This protein binds this small molecule.
Small molecule (SMILES): CC(=O)N[C@H]1[C@H](O[C@H]2[C@H](O)[C@@H](NC(C)=O)CO[C@@H]2CO)O[C@H](CO)[C@@H](O[C@@H]2O[C@H](CO)[C@@H](O)[C@H](O)[C@@H]2O)[C@@H]1O

Binding-site contacts:
Ligand atom O6 contacts residue SER77 of chain 3.A at 4.4 Å.
Ligand atom C1 contacts residue ASN75 of chain 3.A at 1.4 Å.
Ligand atom C5 contacts residue ASN75 of chain 3.A at 3.6 Å.
Ligand atom N2 contacts residue ASN75 of chain 3.A at 2.8 Å (h-bond).
Ligand atom C5 contacts residue PHE57 of chain 3.A at 4.0 Å (hydrophobic).
Ligand atom O6 contacts residue PHE54 of chain 3.A at 4.3 Å.
Ligand atom C5 contacts residue HIS78 of chain 3.A at 4.0 Å.
Ligand atom C1 contacts residue PHE57 of chain 3.A at 4.3 Å (hydrophobic).
Ligand atom C8 contacts residue PHE54 of chain 3.A at 3.9 Å (hydrophobic).
Ligand atom C7 contacts residue PRO53 of chain 3.A at 4.2 Å (hydrophobic).
Ligand atom C2 contacts residue ASN75 of chain 3.A at 2.4 Å.
Ligand atom O5 contacts residue HIS78 of chain 3.A at 3.2 Å (h-bond).
Ligand atom O7 contacts residue PRO53 of chain 3.A at 3.0 Å (h-bond).
Ligand atom O7 contacts residue ASN75 of chain 3.A at 3.7 Å.
Ligand atom O6 contacts residue PHE58 of chain 3.A at 3.8 Å.
Ligand atom C2 contacts residue PHE57 of chain 3.A at 4.0 Å (hydrophobic).
Ligand atom C5 contacts residue SER77 of chain 3.A at 4.2 Å.
Ligand atom C1 contacts residue SER77 of chain 3.A at 4.1 Å.
Ligand atom O3 contacts residue PHE57 of chain 3.A at 4.5 Å.
Ligand atom C3 contacts residue PHE57 of chain 3.A at 4.4 Å (hydrophobic).
Ligand atom O5 contacts residue SER77 of chain 3.A at 4.4 Å.
Ligand atom C1 contacts residue HIS78 of chain 3.A at 4.2 Å.
Ligand atom C3 contacts residue ASN75 of chain 3.A at 3.7 Å.
Ligand atom C6 contacts residue HIS78 of chain 3.A at 3.7 Å.
Ligand atom O5 contacts residue PHE57 of chain 3.A at 3.7 Å.
Ligand atom C4 contacts residue ASN75 of chain 3.A at 4.2 Å.
Ligand atom O5 contacts residue ASN75 of chain 3.A at 2.4 Å (h-bond).
Ligand atom O7 contacts residue PHE54 of chain 3.A at 4.2 Å.
Ligand atom C3 contacts residue PRO53 of chain 3.A at 4.0 Å (hydrophobic).
Ligand atom O6 contacts residue PHE57 of chain 3.A at 3.8 Å.
Ligand atom O6 contacts residue HIS78 of chain 3.A at 2.7 Å (h-bond).
Ligand atom C4 contacts residue PHE57 of chain 3.A at 3.9 Å (hydrophobic).
Ligand atom C6 contacts residue PHE57 of chain 3.A at 3.7 Å (hydrophobic).
Ligand atom C7 contacts residue ASN75 of chain 3.A at 3.5 Å.
Ligand atom O7 contacts residue SER77 of chain 3.A at 4.1 Å.

Sequence of chain 3.A:
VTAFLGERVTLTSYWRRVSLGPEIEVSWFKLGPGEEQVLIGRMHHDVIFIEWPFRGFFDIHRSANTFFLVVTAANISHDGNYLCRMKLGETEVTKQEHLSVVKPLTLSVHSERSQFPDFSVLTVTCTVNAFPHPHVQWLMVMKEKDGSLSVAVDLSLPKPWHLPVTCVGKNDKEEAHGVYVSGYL